The small molecule below binds the protein below.
Small molecule (SMILES): CC(=O)N[C@H]1[C@H](O[C@H]2[C@H](O)[C@@H](NC(C)=O)CO[C@@H]2CO)O[C@H](CO)[C@@H](O)[C@@H]1O

Sequence of chain 2.A:
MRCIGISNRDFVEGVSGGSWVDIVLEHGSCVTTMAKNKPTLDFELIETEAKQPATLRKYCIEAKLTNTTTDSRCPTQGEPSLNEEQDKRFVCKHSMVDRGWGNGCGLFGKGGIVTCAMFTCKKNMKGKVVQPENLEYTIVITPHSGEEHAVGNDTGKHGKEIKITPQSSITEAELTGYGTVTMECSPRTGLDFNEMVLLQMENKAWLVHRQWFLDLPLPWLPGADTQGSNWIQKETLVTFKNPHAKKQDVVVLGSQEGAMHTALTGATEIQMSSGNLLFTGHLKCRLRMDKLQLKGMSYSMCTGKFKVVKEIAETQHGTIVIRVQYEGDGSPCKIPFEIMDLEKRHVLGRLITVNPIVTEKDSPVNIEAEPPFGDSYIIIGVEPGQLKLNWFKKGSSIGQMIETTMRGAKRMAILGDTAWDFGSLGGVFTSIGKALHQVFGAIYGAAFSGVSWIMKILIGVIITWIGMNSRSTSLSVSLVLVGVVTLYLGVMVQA

Binding-site contacts:
Ligand atom C4 contacts residue HIS149 of chain 5.A at 3.7 Å.
Ligand atom O5 contacts residue GLY156 of chain 5.A at 4.1 Å.
Ligand atom C1 contacts residue HIS158 of chain 5.A at 4.2 Å.
Ligand atom O3 contacts residue HIS149 of chain 5.A at 4.2 Å.
Ligand atom C1 contacts residue THR155 of chain 5.A at 3.9 Å.
Ligand atom C8 contacts residue ASN153 of chain 5.A at 4.5 Å.
Ligand atom O5 contacts residue ASN153 of chain 5.A at 2.3 Å (h-bond).
Ligand atom C2 contacts residue ASN153 of chain 5.A at 2.5 Å.
Ligand atom O7 contacts residue HIS149 of chain 5.A at 3.3 Å.
Ligand atom C7 contacts residue HIS149 of chain 5.A at 4.3 Å.
Ligand atom C5 contacts residue HIS158 of chain 5.A at 4.0 Å.
Ligand atom N2 contacts residue ASN153 of chain 5.A at 3.1 Å (h-bond).
Ligand atom O6 contacts residue HIS158 of chain 5.A at 3.5 Å.
Ligand atom O5 contacts residue HIS158 of chain 5.A at 3.2 Å.
Ligand atom C5 contacts residue ASN153 of chain 5.A at 3.6 Å.
Ligand atom C7 contacts residue ASN153 of chain 5.A at 4.1 Å.
Ligand atom C4 contacts residue ASN153 of chain 5.A at 4.2 Å.
Ligand atom O5 contacts residue HIS149 of chain 5.A at 3.6 Å (h-bond).
Ligand atom C2 contacts residue HIS149 of chain 5.A at 3.4 Å.
Ligand atom C8 contacts residue GLY102 of chain 2.A at 3.5 Å.
Ligand atom C1 contacts residue ASN153 of chain 5.A at 1.4 Å.
Ligand atom N2 contacts residue HIS149 of chain 5.A at 4.2 Å.
Ligand atom C5 contacts residue HIS149 of chain 5.A at 4.2 Å.
Ligand atom O5 contacts residue THR155 of chain 5.A at 3.9 Å.
Ligand atom C3 contacts residue ASN153 of chain 5.A at 3.9 Å.
Ligand atom C5 contacts residue GLY156 of chain 5.A at 4.1 Å.
Ligand atom C3 contacts residue HIS149 of chain 5.A at 4.3 Å.
Ligand atom C6 contacts residue HIS158 of chain 5.A at 3.6 Å.
Ligand atom C1 contacts residue HIS149 of chain 5.A at 3.6 Å.
Ligand atom O6 contacts residue HIS149 of chain 5.A at 3.5 Å.
Ligand atom C6 contacts residue GLY156 of chain 5.A at 3.8 Å.

Sequence of chain 5.A:
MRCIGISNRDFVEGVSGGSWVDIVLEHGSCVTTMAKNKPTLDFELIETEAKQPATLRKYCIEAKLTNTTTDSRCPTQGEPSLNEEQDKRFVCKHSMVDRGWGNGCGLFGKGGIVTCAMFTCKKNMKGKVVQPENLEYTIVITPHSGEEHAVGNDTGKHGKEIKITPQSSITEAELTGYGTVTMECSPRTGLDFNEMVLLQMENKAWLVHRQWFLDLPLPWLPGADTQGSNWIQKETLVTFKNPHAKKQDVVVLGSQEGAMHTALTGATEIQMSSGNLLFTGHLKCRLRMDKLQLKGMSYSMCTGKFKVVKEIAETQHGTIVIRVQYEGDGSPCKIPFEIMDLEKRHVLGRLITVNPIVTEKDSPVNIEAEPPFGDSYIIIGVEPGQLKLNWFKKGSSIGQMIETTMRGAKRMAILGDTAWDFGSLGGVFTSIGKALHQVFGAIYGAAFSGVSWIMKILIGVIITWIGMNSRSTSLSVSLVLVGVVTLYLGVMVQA